A protein and the small-molecule ligand that binds it are described below.
Small molecule (SMILES): Nc1ncnc2c(CN3C[C@H](CSc4ccc(Cl)cc4)[C@@H](O)C3)c[nH]c12

Sequence of chain 1.B:
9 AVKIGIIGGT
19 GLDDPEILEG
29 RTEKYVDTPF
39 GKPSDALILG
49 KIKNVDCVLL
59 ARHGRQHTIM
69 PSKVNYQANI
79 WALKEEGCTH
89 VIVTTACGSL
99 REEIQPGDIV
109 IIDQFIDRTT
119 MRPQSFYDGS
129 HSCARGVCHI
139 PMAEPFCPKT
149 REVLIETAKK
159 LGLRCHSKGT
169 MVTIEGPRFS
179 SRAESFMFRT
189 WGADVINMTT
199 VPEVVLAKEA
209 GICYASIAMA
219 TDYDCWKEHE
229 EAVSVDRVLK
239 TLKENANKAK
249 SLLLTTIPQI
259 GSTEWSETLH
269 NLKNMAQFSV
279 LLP

Sequence of chain 2.B:
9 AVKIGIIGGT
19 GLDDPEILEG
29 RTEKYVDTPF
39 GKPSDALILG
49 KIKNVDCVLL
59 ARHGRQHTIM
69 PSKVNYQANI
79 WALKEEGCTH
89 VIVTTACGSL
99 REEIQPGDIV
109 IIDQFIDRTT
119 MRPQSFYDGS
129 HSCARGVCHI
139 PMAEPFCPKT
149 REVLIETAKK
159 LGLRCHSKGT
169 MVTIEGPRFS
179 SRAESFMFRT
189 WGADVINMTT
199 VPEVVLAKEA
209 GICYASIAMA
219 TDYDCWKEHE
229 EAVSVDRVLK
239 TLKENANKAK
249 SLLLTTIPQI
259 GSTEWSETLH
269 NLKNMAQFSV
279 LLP

Binding-site contacts:
Ligand atom N3 contacts residue ILE194 of chain 1.B at 3.5 Å (h-bond).
Ligand atom C8' contacts residue VAL236 of chain 1.B at 3.3 Å (hydrophobic).
Ligand atom C8 contacts residue ASP220 of chain 1.B at 3.6 Å.
Ligand atom C9' contacts residue LEU240 of chain 1.B at 3.5 Å (hydrophobic).
Ligand atom N3 contacts residue MET196 of chain 1.B at 3.7 Å.
Ligand atom C14 contacts residue LEU279 of chain 2.B at 3.7 Å (hydrophobic).
Ligand atom O3' contacts residue HIS137 of chain 2.B at 3.3 Å.
Ligand atom N3 contacts residue ASN195 of chain 1.B at 3.6 Å.
Ligand atom C8 contacts residue GLY96 of chain 1.B at 3.7 Å.
Ligand atom N6 contacts residue GLY96 of chain 1.B at 3.9 Å.
Ligand atom C9 contacts residue CYS95 of chain 1.B at 3.8 Å (hydrophobic).
Ligand atom N7 contacts residue CYS95 of chain 1.B at 3.5 Å.
Ligand atom N1 contacts residue ILE194 of chain 1.B at 3.8 Å.
Ligand atom S6' contacts residue VAL236 of chain 1.B at 3.6 Å.
Ligand atom C3' contacts residue HIS137 of chain 2.B at 3.7 Å.
Ligand atom C5 contacts residue ASP220 of chain 1.B at 3.7 Å.
Ligand atom N7 contacts residue ASP220 of chain 1.B at 2.7 Å (salt-bridge).
Ligand atom C8 contacts residue CYS95 of chain 1.B at 3.5 Å (hydrophobic).
Ligand atom C9 contacts residue ALA94 of chain 1.B at 3.8 Å (hydrophobic).
Ligand atom O3' contacts residue PRO69 of chain 1.B at 3.9 Å.
Ligand atom C5 contacts residue PHE177 of chain 1.B at 3.9 Å (hydrophobic).
Ligand atom N6 contacts residue ASP222 of chain 1.B at 3.4 Å (salt-bridge).
Ligand atom C6 contacts residue ILE194 of chain 1.B at 3.8 Å (hydrophobic).
Ligand atom N7 contacts residue GLY96 of chain 1.B at 3.3 Å (h-bond).
Ligand atom C3' contacts residue MET196 of chain 1.B at 3.9 Å (hydrophobic).
Ligand atom C4 contacts residue ILE194 of chain 1.B at 3.5 Å (hydrophobic).
Ligand atom C2 contacts residue MET196 of chain 1.B at 3.6 Å (hydrophobic).
Ligand atom C5 contacts residue GLY96 of chain 1.B at 3.6 Å.
Ligand atom C2 contacts residue ILE194 of chain 1.B at 3.7 Å (hydrophobic).
Ligand atom N6 contacts residue VAL231 of chain 1.B at 3.8 Å.
Ligand atom C8 contacts residue THR219 of chain 1.B at 3.5 Å.
Ligand atom N6 contacts residue ASP220 of chain 1.B at 2.9 Å (salt-bridge).
Ligand atom C10 contacts residue ALA94 of chain 1.B at 3.1 Å (hydrophobic).
Ligand atom C6 contacts residue PHE177 of chain 1.B at 3.7 Å (hydrophobic).
Ligand atom C2' contacts residue MET196 of chain 1.B at 3.8 Å (hydrophobic).
Ligand atom N7 contacts residue THR219 of chain 1.B at 3.7 Å.
Ligand atom N1 contacts residue PHE177 of chain 1.B at 3.5 Å.
Ligand atom C5 contacts residue ILE194 of chain 1.B at 3.7 Å (hydrophobic).
Ligand atom CL1 contacts residue HIS65 of chain 1.B at 2.9 Å.
Ligand atom N6 contacts residue ILE194 of chain 1.B at 3.9 Å.